The protein below binds the small molecule below.
Small molecule (SMILES): CC(C)CCC[C@@H](C)[C@H]1CC[C@H]2[C@@H]3CC=C4C[C@@H](O)CC[C@]4(C)[C@H]3CC[C@]12C

Sequence of chain 1.D:
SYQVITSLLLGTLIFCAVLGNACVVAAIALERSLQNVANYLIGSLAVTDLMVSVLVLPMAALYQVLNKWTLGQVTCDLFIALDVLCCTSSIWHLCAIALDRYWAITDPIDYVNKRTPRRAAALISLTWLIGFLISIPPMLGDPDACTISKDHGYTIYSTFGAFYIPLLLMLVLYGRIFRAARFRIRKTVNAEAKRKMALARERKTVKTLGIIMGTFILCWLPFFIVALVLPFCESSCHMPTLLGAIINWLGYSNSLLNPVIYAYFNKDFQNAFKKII

Binding-site contacts:
Ligand atom C27 contacts residue LEU439 of chain 1.D at 3.7 Å (hydrophobic).
Ligand atom C15 contacts residue SER435 of chain 1.D at 4.1 Å.
Ligand atom C4 contacts residue GLN141 of chain 1.D at 3.6 Å.
Ligand atom C17 contacts residue LEU90 of chain 1.D at 4.2 Å (hydrophobic).
Ligand atom C6 contacts residue LEU87 of chain 1.D at 4.1 Å (hydrophobic).
Ligand atom C16 contacts residue SER435 of chain 1.D at 3.3 Å.
Ligand atom C7 contacts residue TRP431 of chain 1.D at 3.6 Å (hydrophobic).
Ligand atom O1 contacts residue TYR79 of chain 1.D at 3.9 Å.
Ligand atom C3 contacts residue GLN141 of chain 1.D at 4.3 Å.
Ligand atom C16 contacts residue TRP431 of chain 1.D at 4.3 Å (hydrophobic).
Ligand atom C1 contacts residue LEU86 of chain 1.D at 3.7 Å (hydrophobic).
Ligand atom C16 contacts residue LEU90 of chain 1.D at 4.1 Å (hydrophobic).
Ligand atom C3 contacts residue THR83 of chain 1.D at 3.8 Å.
Ligand atom C2 contacts residue THR83 of chain 1.D at 3.8 Å.
Ligand atom C19 contacts residue ILE428 of chain 1.D at 4.0 Å (hydrophobic).
Ligand atom C24 contacts residue SER435 of chain 1.D at 3.9 Å.
Ligand atom C14 contacts residue TRP431 of chain 1.D at 4.5 Å (hydrophobic).
Ligand atom C11 contacts residue LEU86 of chain 1.D at 4.3 Å (hydrophobic).
Ligand atom C25 contacts residue LEU439 of chain 1.D at 3.7 Å (hydrophobic).
Ligand atom C25 contacts residue LEU438 of chain 1.D at 4.4 Å (hydrophobic).
Ligand atom C8 contacts residue TRP431 of chain 1.D at 4.5 Å (hydrophobic).
Ligand atom C15 contacts residue TRP431 of chain 1.D at 3.6 Å (hydrophobic).
Ligand atom C23 contacts residue LEU90 of chain 1.D at 4.0 Å (hydrophobic).
Ligand atom C2 contacts residue LEU86 of chain 1.D at 4.2 Å (hydrophobic).
Ligand atom C6 contacts residue TRP431 of chain 1.D at 4.0 Å (hydrophobic).
Ligand atom C15 contacts residue LEU432 of chain 1.D at 4.4 Å (hydrophobic).
Ligand atom C23 contacts residue SER435 of chain 1.D at 4.1 Å.
Ligand atom C24 contacts residue LEU438 of chain 1.D at 3.7 Å (hydrophobic).
Ligand atom C7 contacts residue LEU87 of chain 1.D at 4.0 Å (hydrophobic).
Ligand atom C22 contacts residue SER435 of chain 1.D at 4.0 Å.